Sequence of chain 1.B:
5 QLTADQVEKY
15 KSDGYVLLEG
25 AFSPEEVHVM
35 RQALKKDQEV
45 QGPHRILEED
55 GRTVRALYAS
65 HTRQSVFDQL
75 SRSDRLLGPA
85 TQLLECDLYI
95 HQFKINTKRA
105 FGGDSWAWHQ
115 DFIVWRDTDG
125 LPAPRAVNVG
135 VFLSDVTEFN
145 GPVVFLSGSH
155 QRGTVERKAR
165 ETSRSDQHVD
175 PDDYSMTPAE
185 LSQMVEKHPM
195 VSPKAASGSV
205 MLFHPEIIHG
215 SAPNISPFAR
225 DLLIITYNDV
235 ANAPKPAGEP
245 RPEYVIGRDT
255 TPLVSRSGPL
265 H

This small molecule binds to this protein.
Small molecule (SMILES): C[C@@H](CO)C[C@H](N)C(=O)O

Binding-site contacts:
Ligand atom O contacts residue HIS172 of chain 1.B at 3.5 Å.
Ligand atom C contacts residue TYR62 of chain 1.B at 4.1 Å (hydrophobic).
Ligand atom CB contacts residue VAL118 of chain 1.B at 4.1 Å (hydrophobic).
Ligand atom OXT contacts residue ARG245 of chain 1.B at 2.9 Å (salt-bridge).
Ligand atom CA contacts residue GLN96 of chain 1.B at 3.6 Å.
Ligand atom C contacts residue GLN96 of chain 1.B at 3.5 Å.
Ligand atom C contacts residue VAL249 of chain 1.B at 3.7 Å (hydrophobic).
Ligand atom CD2 contacts residue ASP115 of chain 1.B at 3.7 Å.
Ligand atom CD1 contacts residue GLN96 of chain 1.B at 4.0 Å.
Ligand atom CD1 contacts residue LYS98 of chain 1.B at 3.8 Å.
Ligand atom CD1 contacts residue MN1 of chain 1.F at 3.4 Å.
Ligand atom OXT contacts residue TRP119 of chain 1.B at 2.9 Å (h-bond).
Ligand atom CD2 contacts residue MN1 of chain 1.F at 4.2 Å.
Ligand atom N contacts residue HIS172 of chain 1.B at 3.4 Å (h-bond).
Ligand atom OXT contacts residue GLN96 of chain 1.B at 2.9 Å (h-bond).
Ligand atom OD contacts residue LYS98 of chain 1.B at 3.9 Å.
Ligand atom CD1 contacts residue ASP115 of chain 1.B at 3.4 Å.
Ligand atom OD contacts residue ASP115 of chain 1.B at 3.0 Å (salt-bridge).
Ligand atom N contacts residue TYR62 of chain 1.B at 2.9 Å (h-bond).
Ligand atom CD2 contacts residue HIS113 of chain 1.B at 3.6 Å.
Ligand atom C contacts residue ARG245 of chain 1.B at 3.6 Å.
Ligand atom O contacts residue ARG245 of chain 1.B at 2.9 Å (salt-bridge).
Ligand atom O contacts residue TYR62 of chain 1.B at 4.0 Å.
Ligand atom OD contacts residue MN1 of chain 1.F at 2.3 Å.
Ligand atom O contacts residue VAL249 of chain 1.B at 3.4 Å.
Ligand atom CA contacts residue VAL173 of chain 1.B at 3.6 Å (hydrophobic).
Ligand atom C contacts residue VAL173 of chain 1.B at 4.0 Å (hydrophobic).
Ligand atom OD contacts residue SIN1 of chain 1.G at 3.0 Å (h-bond).
Ligand atom OXT contacts residue VAL249 of chain 1.B at 3.6 Å.
Ligand atom N contacts residue VAL173 of chain 1.B at 2.9 Å (h-bond).
Ligand atom CB contacts residue VAL173 of chain 1.B at 3.6 Å (hydrophobic).
Ligand atom CG contacts residue ASP115 of chain 1.B at 4.2 Å.
Ligand atom CA contacts residue TYR62 of chain 1.B at 3.7 Å (hydrophobic).
Ligand atom O contacts residue VAL173 of chain 1.B at 2.9 Å (h-bond).
Ligand atom C contacts residue TRP119 of chain 1.B at 3.9 Å (hydrophobic).
Ligand atom CG contacts residue VAL173 of chain 1.B at 3.9 Å (hydrophobic).
Ligand atom OD contacts residue HIS113 of chain 1.B at 3.3 Å (h-bond).
Ligand atom CD2 contacts residue VAL118 of chain 1.B at 3.9 Å (hydrophobic).
Ligand atom CD2 contacts residue PRO175 of chain 1.B at 4.0 Å (hydrophobic).
Ligand atom CB contacts residue TRP119 of chain 1.B at 3.9 Å (hydrophobic).